The protein below binds the small molecule below.
Small molecule (SMILES): CC(=O)N[C@@H]1[C@@H](O)[C@H](O)[C@@H](CO)O[C@H]1O

Sequence of chain 1.A:
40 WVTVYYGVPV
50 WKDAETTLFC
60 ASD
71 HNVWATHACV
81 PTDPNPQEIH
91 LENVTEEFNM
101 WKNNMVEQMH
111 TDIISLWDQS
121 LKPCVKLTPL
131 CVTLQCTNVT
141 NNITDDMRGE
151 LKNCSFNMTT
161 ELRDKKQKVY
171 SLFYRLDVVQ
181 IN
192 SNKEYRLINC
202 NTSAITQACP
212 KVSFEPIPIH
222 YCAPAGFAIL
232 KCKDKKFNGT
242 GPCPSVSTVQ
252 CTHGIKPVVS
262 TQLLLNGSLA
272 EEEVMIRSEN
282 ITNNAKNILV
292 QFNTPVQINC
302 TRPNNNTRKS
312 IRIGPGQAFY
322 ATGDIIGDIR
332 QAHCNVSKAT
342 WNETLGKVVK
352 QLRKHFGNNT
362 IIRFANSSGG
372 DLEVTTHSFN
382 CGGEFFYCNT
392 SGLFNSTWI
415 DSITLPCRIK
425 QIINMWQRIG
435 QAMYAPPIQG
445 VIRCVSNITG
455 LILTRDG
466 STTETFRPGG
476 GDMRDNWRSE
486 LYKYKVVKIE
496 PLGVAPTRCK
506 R

Binding-site contacts:
Ligand atom N2 contacts residue ASN138 of chain 1.A at 2.8 Å (h-bond).
Ligand atom C8 contacts residue THR137 of chain 1.A at 3.9 Å.
Ligand atom C4 contacts residue ASN138 of chain 1.A at 4.1 Å.
Ligand atom O5 contacts residue ASN138 of chain 1.A at 2.4 Å (h-bond).
Ligand atom C3 contacts residue ASN138 of chain 1.A at 3.6 Å.
Ligand atom C7 contacts residue ASN138 of chain 1.A at 3.6 Å.
Ligand atom C5 contacts residue ASN138 of chain 1.A at 3.6 Å.
Ligand atom O7 contacts residue ASN138 of chain 1.A at 3.9 Å.
Ligand atom C1 contacts residue ASN138 of chain 1.A at 1.4 Å.
Ligand atom C2 contacts residue ASN138 of chain 1.A at 2.4 Å.
Ligand atom C8 contacts residue ASN138 of chain 1.A at 4.3 Å.
Ligand atom C8 contacts residue CYS136 of chain 1.A at 4.0 Å (hydrophobic).
Ligand atom C8 contacts residue LYS194 of chain 1.A at 4.4 Å.